A small-molecule ligand and the protein it binds are described below.
Small molecule (SMILES): C[C@H]1CN(C(=O)Cc2ccsc2)CCO1

Binding-site contacts:
Ligand atom C8 contacts residue PRO9 of chain 1.B at 3.3 Å (hydrophobic).
Ligand atom C9 contacts residue PHE93 of chain 1.B at 3.6 Å (hydrophobic).
Ligand atom C10 contacts residue GLU87 of chain 1.B at 4.0 Å.
Ligand atom C7 contacts residue THR11 of chain 1.B at 4.3 Å.
Ligand atom C2 contacts residue LYS92 of chain 1.B at 4.5 Å.
Ligand atom O1 contacts residue THR11 of chain 1.B at 3.4 Å.
Ligand atom O1 contacts residue PHE100 of chain 1.B at 3.6 Å.
Ligand atom C2 contacts residue GLN74 of chain 1.B at 4.5 Å.
Ligand atom N contacts residue THR11 of chain 1.B at 3.3 Å (h-bond).
Ligand atom S contacts residue PHE93 of chain 1.B at 3.5 Å.
Ligand atom C8 contacts residue ILE96 of chain 1.B at 3.8 Å (hydrophobic).
Ligand atom C6 contacts residue THR11 of chain 1.B at 2.9 Å.
Ligand atom O1 contacts residue ILE96 of chain 1.B at 4.0 Å.
Ligand atom C contacts residue LYS92 of chain 1.B at 3.9 Å.
Ligand atom C9 contacts residue PRO9 of chain 1.B at 3.4 Å (hydrophobic).
Ligand atom O1 contacts residue PHE10 of chain 1.B at 4.0 Å.
Ligand atom C3 contacts residue ILE96 of chain 1.B at 4.4 Å (hydrophobic).
Ligand atom C1 contacts residue LYS92 of chain 1.B at 4.2 Å.
Ligand atom C8 contacts residue TYR72 of chain 1.B at 4.3 Å (hydrophobic).
Ligand atom C7 contacts residue TYR72 of chain 1.B at 3.5 Å (hydrophobic).
Ligand atom C6 contacts residue PHE10 of chain 1.B at 4.3 Å (hydrophobic).
Ligand atom C2 contacts residue THR11 of chain 1.B at 3.7 Å.
Ligand atom O contacts residue LYS92 of chain 1.B at 3.6 Å.
Ligand atom C9 contacts residue TYR72 of chain 1.B at 4.5 Å (hydrophobic).
Ligand atom C5 contacts residue ILE96 of chain 1.B at 4.3 Å (hydrophobic).
Ligand atom C7 contacts residue PRO9 of chain 1.B at 4.3 Å (hydrophobic).
Ligand atom S contacts residue TYR72 of chain 1.B at 4.0 Å.
Ligand atom S contacts residue GLU87 of chain 1.B at 3.7 Å.
Ligand atom C5 contacts residue THR11 of chain 1.B at 3.0 Å.
Ligand atom C10 contacts residue TYR72 of chain 1.B at 3.2 Å (hydrophobic).
Ligand atom C2 contacts residue TYR72 of chain 1.B at 4.4 Å (hydrophobic).
Ligand atom C6 contacts residue TYR72 of chain 1.B at 3.5 Å (hydrophobic).
Ligand atom C7 contacts residue ILE96 of chain 1.B at 4.5 Å (hydrophobic).
Ligand atom C8 contacts residue PHE100 of chain 1.B at 4.5 Å (hydrophobic).
Ligand atom C9 contacts residue ILE96 of chain 1.B at 3.9 Å (hydrophobic).

Sequence of chain 1.B:
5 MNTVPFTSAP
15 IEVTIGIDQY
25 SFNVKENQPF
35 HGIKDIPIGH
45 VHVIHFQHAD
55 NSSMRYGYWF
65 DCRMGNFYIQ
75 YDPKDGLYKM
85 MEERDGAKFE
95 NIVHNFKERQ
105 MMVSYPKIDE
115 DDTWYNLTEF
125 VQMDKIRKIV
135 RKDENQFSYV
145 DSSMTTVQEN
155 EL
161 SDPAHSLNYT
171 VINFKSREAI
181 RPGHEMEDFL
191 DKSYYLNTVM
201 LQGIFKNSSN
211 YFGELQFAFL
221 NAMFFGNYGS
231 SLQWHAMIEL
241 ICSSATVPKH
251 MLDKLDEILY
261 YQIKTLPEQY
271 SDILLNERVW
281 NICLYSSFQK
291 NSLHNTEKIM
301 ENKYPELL